Binding-site contacts:
Ligand atom C17 contacts residue TRP205 of chain 1.A at 3.9 Å (hydrophobic).
Ligand atom C16 contacts residue GLY206 of chain 1.A at 3.9 Å.
Ligand atom O3 contacts residue GLY206 of chain 1.A at 3.2 Å (h-bond).
Ligand atom CL1 contacts residue ILE217 of chain 1.A at 3.4 Å.
Ligand atom C1 contacts residue TRP205 of chain 1.A at 3.3 Å (hydrophobic).
Ligand atom C4 contacts residue GLY206 of chain 1.A at 3.8 Å.
Ligand atom CL1 contacts residue TRP205 of chain 1.A at 3.5 Å.
Ligand atom C2 contacts residue TRP205 of chain 1.A at 3.8 Å (hydrophobic).
Ligand atom S6 contacts residue GLY206 of chain 1.A at 4.0 Å.
Ligand atom O5 contacts residue GLU83 of chain 1.A at 3.4 Å (salt-bridge).
Ligand atom C12 contacts residue GLY206 of chain 1.A at 3.1 Å.
Ligand atom C6 contacts residue GLY206 of chain 1.A at 3.9 Å.
Ligand atom C22 contacts residue GLU83 of chain 1.A at 3.1 Å.
Ligand atom O2 contacts residue GLN182 of chain 1.A at 3.3 Å.
Ligand atom CL1 contacts residue VAL203 of chain 1.A at 3.6 Å.
Ligand atom S6 contacts residue VAL203 of chain 1.A at 3.6 Å.
Ligand atom C23 contacts residue TYR85 of chain 1.A at 3.7 Å (hydrophobic).
Ligand atom C19 contacts residue TRP205 of chain 1.A at 3.5 Å (hydrophobic).
Ligand atom C3 contacts residue GLY206 of chain 1.A at 4.0 Å.
Ligand atom C20 contacts residue THR84 of chain 1.A at 3.4 Å.
Ligand atom O5 contacts residue TYR85 of chain 1.A at 3.5 Å (h-bond).
Ligand atom C1 contacts residue VAL203 of chain 1.A at 3.9 Å (hydrophobic).
Ligand atom O5 contacts residue THR84 of chain 1.A at 3.0 Å.
Ligand atom C9 contacts residue GLN182 of chain 1.A at 3.8 Å.
Ligand atom CL1 contacts residue GLY216 of chain 1.A at 3.6 Å.
Ligand atom C2 contacts residue ALA180 of chain 1.A at 3.6 Å (hydrophobic).
Ligand atom CL1 contacts residue TYR218 of chain 1.A at 3.6 Å.
Ligand atom O3 contacts residue TRP205 of chain 1.A at 3.2 Å.
Ligand atom C17 contacts residue PHE162 of chain 1.A at 3.6 Å (hydrophobic).
Ligand atom C22 contacts residue LYS82 of chain 1.A at 3.7 Å.
Ligand atom C2 contacts residue GLY216 of chain 1.A at 3.8 Å.
Ligand atom C9 contacts residue CYS181 of chain 1.A at 3.7 Å (hydrophobic).
Ligand atom C3 contacts residue ALA180 of chain 1.A at 3.4 Å (hydrophobic).
Ligand atom C2 contacts residue ASP179 of chain 1.A at 3.6 Å.
Ligand atom C15 contacts residue GLY206 of chain 1.A at 3.0 Å.
Ligand atom C17 contacts residue GLY206 of chain 1.A at 3.9 Å.
Ligand atom C1 contacts residue ALA180 of chain 1.A at 3.9 Å (hydrophobic).
Ligand atom S6 contacts residue TRP205 of chain 1.A at 3.5 Å.
Ligand atom C3 contacts residue GLY208 of chain 1.A at 3.5 Å.
Ligand atom N2 contacts residue GLY206 of chain 1.A at 3.4 Å (h-bond).

This protein binds this small molecule.
Small molecule (SMILES): C[C@@H](C(=O)N1CCOCC1)N1CC[C@H](NS(=O)(=O)CCc2ccc(Cl)s2)C1=O

Sequence of chain 1.A:
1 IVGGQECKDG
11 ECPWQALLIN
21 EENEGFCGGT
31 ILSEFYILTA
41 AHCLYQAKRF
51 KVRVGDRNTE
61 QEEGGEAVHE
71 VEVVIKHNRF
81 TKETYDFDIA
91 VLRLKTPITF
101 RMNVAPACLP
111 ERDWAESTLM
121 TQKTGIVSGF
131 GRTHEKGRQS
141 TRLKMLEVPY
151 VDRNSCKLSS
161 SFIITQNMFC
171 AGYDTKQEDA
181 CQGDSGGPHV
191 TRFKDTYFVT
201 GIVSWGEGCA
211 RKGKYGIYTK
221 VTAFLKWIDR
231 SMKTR